Sequence of chain 27.C:
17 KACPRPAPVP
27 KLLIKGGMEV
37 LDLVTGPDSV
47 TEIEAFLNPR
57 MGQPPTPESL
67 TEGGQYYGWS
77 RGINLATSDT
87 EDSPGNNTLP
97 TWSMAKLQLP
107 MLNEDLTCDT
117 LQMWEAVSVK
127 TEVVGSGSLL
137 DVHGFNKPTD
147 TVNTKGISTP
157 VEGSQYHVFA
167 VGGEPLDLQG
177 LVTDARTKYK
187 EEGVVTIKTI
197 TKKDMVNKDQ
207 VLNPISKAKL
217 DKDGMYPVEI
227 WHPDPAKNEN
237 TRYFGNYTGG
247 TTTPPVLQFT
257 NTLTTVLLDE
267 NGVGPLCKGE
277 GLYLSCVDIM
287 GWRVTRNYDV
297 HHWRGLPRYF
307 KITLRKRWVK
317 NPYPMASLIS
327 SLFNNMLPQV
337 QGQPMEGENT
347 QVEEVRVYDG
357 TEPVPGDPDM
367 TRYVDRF

Sequence of chain 27.D:
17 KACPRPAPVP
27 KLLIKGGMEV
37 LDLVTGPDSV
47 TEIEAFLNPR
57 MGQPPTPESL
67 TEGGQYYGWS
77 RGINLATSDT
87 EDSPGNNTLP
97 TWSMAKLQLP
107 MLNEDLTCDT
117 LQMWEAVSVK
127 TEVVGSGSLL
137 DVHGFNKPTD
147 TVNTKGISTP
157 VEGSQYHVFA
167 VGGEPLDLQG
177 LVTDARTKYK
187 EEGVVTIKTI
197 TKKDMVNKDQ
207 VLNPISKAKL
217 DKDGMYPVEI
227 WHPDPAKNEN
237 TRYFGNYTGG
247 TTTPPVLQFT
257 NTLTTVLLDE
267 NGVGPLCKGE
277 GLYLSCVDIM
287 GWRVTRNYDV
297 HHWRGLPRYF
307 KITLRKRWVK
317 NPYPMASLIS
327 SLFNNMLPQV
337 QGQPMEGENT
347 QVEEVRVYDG

This protein binds this small molecule.
Small molecule (SMILES): CC(=O)N[C@H]1[C@H]([C@H](O)[C@H](O)CO)O[C@@](O[C@H]2[C@@H](O)[C@@H](CO)O[C@@H](O[C@H]3[C@H](O)[C@@H](O)[C@H](O)O[C@@H]3CO)[C@@H]2O)(C(=O)O)C[C@@H]1O

Binding-site contacts:
Ligand atom O9 contacts residue ARG77 of chain 27.C at 3.8 Å.
Ligand atom O1B contacts residue ARG77 of chain 27.C at 2.7 Å (salt-bridge).
Ligand atom C10 contacts residue TYR72 of chain 27.C at 4.0 Å (hydrophobic).
Ligand atom C4 contacts residue HIS298 of chain 27.C at 3.8 Å.
Ligand atom O4 contacts residue THR291 of chain 27.C at 3.3 Å.
Ligand atom O1A contacts residue ARG77 of chain 27.C at 3.0 Å (salt-bridge).
Ligand atom C1 contacts residue GLY78 of chain 27.C at 4.2 Å.
Ligand atom O4 contacts residue ILE79 of chain 27.C at 3.7 Å.
Ligand atom C6 contacts residue ASN93 of chain 27.C at 3.7 Å.
Ligand atom C4 contacts residue TYR72 of chain 27.C at 3.4 Å (hydrophobic).
Ligand atom C2 contacts residue GLY78 of chain 27.C at 4.1 Å.
Ligand atom N5 contacts residue TYR72 of chain 27.C at 3.1 Å (h-bond).
Ligand atom C11 contacts residue ASP85 of chain 27.D at 4.0 Å.
Ligand atom C3 contacts residue HIS298 of chain 27.C at 3.5 Å.
Ligand atom O6 contacts residue ASN93 of chain 27.C at 3.4 Å (h-bond).
Ligand atom C3 contacts residue GLY78 of chain 27.C at 3.9 Å.
Ligand atom C2 contacts residue ARG77 of chain 27.C at 4.4 Å.
Ligand atom C1 contacts residue ARG77 of chain 27.C at 3.3 Å.
Ligand atom C11 contacts residue TYR72 of chain 27.C at 4.3 Å (hydrophobic).
Ligand atom C3 contacts residue GLY78 of chain 27.C at 4.3 Å.
Ligand atom C4 contacts residue ARG77 of chain 27.C at 4.4 Å.
Ligand atom C1 contacts residue TYR72 of chain 27.C at 4.3 Å (hydrophobic).
Ligand atom O4 contacts residue GLY78 of chain 27.C at 3.1 Å.
Ligand atom O1A contacts residue TYR72 of chain 27.C at 3.6 Å.
Ligand atom O4 contacts residue ASN80 of chain 27.C at 4.3 Å.
Ligand atom O4 contacts residue HIS298 of chain 27.C at 3.2 Å (h-bond).
Ligand atom O4 contacts residue TYR72 of chain 27.C at 3.8 Å.
Ligand atom O8 contacts residue ARG77 of chain 27.C at 3.6 Å (salt-bridge).
Ligand atom O1A contacts residue HIS298 of chain 27.C at 4.3 Å.
Ligand atom O10 contacts residue THR291 of chain 27.C at 4.4 Å.
Ligand atom O3 contacts residue VAL296 of chain 27.C at 4.4 Å.
Ligand atom C4 contacts residue GLY78 of chain 27.C at 3.2 Å.
Ligand atom C3 contacts residue ARG77 of chain 27.C at 4.2 Å.
Ligand atom O4 contacts residue ARG289 of chain 27.C at 4.5 Å.
Ligand atom O1A contacts residue GLY78 of chain 27.C at 3.8 Å.
Ligand atom C6 contacts residue TYR72 of chain 27.C at 3.9 Å (hydrophobic).
Ligand atom O10 contacts residue ASN293 of chain 27.C at 4.5 Å.
Ligand atom O1B contacts residue TYR72 of chain 27.C at 4.4 Å.
Ligand atom O3 contacts residue GLY78 of chain 27.C at 3.4 Å.
Ligand atom C5 contacts residue TYR72 of chain 27.C at 3.6 Å (hydrophobic).